Sequence of chain 1.C:
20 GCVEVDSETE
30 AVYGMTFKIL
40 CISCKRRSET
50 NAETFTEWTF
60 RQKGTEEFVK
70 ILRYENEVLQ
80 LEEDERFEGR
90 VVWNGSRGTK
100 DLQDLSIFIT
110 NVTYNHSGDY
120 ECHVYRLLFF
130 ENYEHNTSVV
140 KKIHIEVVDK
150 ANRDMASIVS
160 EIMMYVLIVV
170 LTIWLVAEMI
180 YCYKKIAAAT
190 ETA

A protein and the small-molecule ligand that binds it are described below.
Small molecule (SMILES): CC(=O)N[C@@H]1[C@@H](O)[C@H](O)[C@@H](CO)O[C@H]1O

Binding-site contacts:
Ligand atom N2 contacts residue ASN110 of chain 1.C at 2.8 Å (h-bond).
Ligand atom O5 contacts residue ASN110 of chain 1.C at 2.6 Å (h-bond).
Ligand atom C3 contacts residue ASN110 of chain 1.C at 3.9 Å.
Ligand atom C7 contacts residue ASN110 of chain 1.C at 3.9 Å.
Ligand atom C5 contacts residue ASN110 of chain 1.C at 3.8 Å.
Ligand atom C4 contacts residue ASN110 of chain 1.C at 4.4 Å.
Ligand atom C2 contacts residue ASN110 of chain 1.C at 2.6 Å.
Ligand atom C1 contacts residue ASN110 of chain 1.C at 1.5 Å.